Binding-site contacts:
Ligand atom C5 contacts residue ASN603 of chain 1.B at 3.6 Å.
Ligand atom C7 contacts residue ASN603 of chain 1.B at 3.4 Å.
Ligand atom O6 contacts residue THR604 of chain 1.B at 3.9 Å.
Ligand atom N2 contacts residue ASN603 of chain 1.B at 2.9 Å (h-bond).
Ligand atom O5 contacts residue ASN603 of chain 1.B at 2.3 Å (h-bond).
Ligand atom C8 contacts residue ASN603 of chain 1.B at 4.1 Å.
Ligand atom O5 contacts residue THR604 of chain 1.B at 4.3 Å.
Ligand atom C1 contacts residue ASN603 of chain 1.B at 1.4 Å.
Ligand atom C4 contacts residue ASN603 of chain 1.B at 4.2 Å.
Ligand atom O7 contacts residue ASN603 of chain 1.B at 3.2 Å (h-bond).
Ligand atom C2 contacts residue ASN603 of chain 1.B at 2.5 Å.
Ligand atom C3 contacts residue ASN603 of chain 1.B at 3.8 Å.

Sequence of chain 1.B:
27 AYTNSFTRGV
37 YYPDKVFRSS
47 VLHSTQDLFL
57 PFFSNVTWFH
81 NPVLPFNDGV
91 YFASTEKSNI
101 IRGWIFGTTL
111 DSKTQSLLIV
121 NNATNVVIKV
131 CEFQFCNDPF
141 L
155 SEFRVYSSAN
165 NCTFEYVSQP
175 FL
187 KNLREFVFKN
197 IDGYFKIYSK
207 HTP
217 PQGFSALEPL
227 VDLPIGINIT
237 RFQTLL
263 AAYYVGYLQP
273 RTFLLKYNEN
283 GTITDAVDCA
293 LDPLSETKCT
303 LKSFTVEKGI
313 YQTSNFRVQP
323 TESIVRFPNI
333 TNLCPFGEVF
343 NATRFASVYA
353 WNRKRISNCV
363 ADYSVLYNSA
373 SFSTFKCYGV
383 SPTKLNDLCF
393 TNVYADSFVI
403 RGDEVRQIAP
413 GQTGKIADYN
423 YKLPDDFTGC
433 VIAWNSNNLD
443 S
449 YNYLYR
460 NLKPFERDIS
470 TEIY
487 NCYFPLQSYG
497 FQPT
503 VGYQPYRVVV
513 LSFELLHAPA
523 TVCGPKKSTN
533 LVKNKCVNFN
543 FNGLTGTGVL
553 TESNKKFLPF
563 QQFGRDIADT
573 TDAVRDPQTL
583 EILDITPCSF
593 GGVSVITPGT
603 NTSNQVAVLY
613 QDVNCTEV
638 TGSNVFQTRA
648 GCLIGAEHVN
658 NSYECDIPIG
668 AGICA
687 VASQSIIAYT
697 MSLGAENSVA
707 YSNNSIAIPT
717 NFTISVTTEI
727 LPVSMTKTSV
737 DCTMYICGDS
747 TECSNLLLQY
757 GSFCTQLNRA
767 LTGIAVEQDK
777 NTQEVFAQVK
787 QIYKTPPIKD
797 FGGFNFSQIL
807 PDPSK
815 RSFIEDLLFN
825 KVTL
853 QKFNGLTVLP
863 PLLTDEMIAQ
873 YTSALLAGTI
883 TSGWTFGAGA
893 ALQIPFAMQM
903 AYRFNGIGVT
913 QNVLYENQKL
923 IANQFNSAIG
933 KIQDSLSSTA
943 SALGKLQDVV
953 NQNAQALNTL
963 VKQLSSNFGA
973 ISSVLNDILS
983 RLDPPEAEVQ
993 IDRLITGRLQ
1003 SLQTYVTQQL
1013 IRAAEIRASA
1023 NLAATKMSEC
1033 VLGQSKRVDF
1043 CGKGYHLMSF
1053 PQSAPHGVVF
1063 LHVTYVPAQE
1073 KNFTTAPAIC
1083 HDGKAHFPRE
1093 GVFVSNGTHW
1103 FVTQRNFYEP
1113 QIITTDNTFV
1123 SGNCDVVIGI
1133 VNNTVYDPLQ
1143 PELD

The small molecule below binds the protein below.
Small molecule (SMILES): CC(=O)N[C@@H]1[C@@H](O)[C@H](O)[C@@H](CO)O[C@H]1O